Sequence of chain 8.A:
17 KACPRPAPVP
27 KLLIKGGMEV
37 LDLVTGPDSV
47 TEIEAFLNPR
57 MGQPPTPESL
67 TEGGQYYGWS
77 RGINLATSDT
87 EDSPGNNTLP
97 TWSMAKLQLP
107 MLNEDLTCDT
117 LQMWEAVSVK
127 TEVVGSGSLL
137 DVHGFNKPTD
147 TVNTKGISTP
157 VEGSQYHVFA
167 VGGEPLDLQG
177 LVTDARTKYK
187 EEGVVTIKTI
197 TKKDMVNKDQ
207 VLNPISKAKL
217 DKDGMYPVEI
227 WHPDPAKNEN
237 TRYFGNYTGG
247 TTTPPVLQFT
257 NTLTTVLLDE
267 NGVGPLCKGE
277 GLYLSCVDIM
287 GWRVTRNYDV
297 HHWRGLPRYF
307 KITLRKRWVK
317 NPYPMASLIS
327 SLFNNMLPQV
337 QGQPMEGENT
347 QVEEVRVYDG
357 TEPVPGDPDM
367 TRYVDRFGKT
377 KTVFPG

This small molecule binds to this protein.
Small molecule (SMILES): CC(=O)N[C@H]1[C@H]([C@H](O)[C@H](O)CO)O[C@@](O[C@H]2[C@@H](O)[C@@H](CO)O[C@@H](O[C@H]3[C@H](O)[C@@H](O)[C@H](O)O[C@@H]3CO)[C@@H]2O)(C(=O)O)C[C@@H]1O

Sequence of chain 8.E:
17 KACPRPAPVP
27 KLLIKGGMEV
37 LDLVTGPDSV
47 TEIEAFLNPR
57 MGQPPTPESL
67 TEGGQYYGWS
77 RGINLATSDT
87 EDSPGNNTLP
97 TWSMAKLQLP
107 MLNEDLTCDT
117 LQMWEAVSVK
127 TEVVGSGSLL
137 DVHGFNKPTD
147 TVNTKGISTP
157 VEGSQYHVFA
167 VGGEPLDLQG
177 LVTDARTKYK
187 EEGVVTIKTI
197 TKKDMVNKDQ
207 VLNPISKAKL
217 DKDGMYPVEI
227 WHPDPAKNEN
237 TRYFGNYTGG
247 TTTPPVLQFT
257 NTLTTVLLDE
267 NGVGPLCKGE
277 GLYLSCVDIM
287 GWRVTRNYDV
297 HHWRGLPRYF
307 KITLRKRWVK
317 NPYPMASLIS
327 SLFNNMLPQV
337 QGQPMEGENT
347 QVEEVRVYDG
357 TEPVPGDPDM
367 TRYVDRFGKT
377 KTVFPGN

Binding-site contacts:
Ligand atom O6 contacts residue GLY78 of chain 8.E at 3.8 Å.
Ligand atom N5 contacts residue TYR72 of chain 8.E at 3.2 Å (h-bond).
Ligand atom O6 contacts residue ARG77 of chain 8.E at 4.0 Å.
Ligand atom C2 contacts residue GLY78 of chain 8.E at 4.2 Å.
Ligand atom O10 contacts residue ASN293 of chain 8.E at 3.8 Å.
Ligand atom O1A contacts residue GLY78 of chain 8.E at 3.6 Å (h-bond).
Ligand atom C4 contacts residue TYR72 of chain 8.E at 3.2 Å (hydrophobic).
Ligand atom O1B contacts residue TYR72 of chain 8.E at 3.7 Å.
Ligand atom C3 contacts residue HIS298 of chain 8.E at 3.6 Å.
Ligand atom O4 contacts residue GLY78 of chain 8.E at 3.1 Å.
Ligand atom O3 contacts residue VAL296 of chain 8.E at 4.2 Å.
Ligand atom C5 contacts residue ASN93 of chain 8.E at 4.3 Å.
Ligand atom C1 contacts residue ARG77 of chain 8.E at 3.4 Å.
Ligand atom O1A contacts residue ARG77 of chain 8.E at 3.1 Å (salt-bridge).
Ligand atom C3 contacts residue GLY78 of chain 8.E at 4.1 Å.
Ligand atom O3 contacts residue GLY78 of chain 8.E at 3.6 Å.
Ligand atom C5 contacts residue TYR72 of chain 8.E at 3.5 Å (hydrophobic).
Ligand atom O4 contacts residue ILE79 of chain 8.E at 3.4 Å (h-bond).
Ligand atom O4 contacts residue HIS298 of chain 8.E at 3.1 Å (h-bond).
Ligand atom O6 contacts residue ASN93 of chain 8.E at 2.8 Å (h-bond).
Ligand atom C4 contacts residue GLY78 of chain 8.E at 3.4 Å.
Ligand atom O10 contacts residue THR291 of chain 8.E at 4.0 Å.
Ligand atom C6 contacts residue TYR72 of chain 8.E at 3.5 Å (hydrophobic).
Ligand atom C11 contacts residue ASP85 of chain 8.A at 3.8 Å.
Ligand atom O8 contacts residue TYR72 of chain 8.E at 3.2 Å (h-bond).
Ligand atom C10 contacts residue TYR72 of chain 8.E at 4.2 Å (hydrophobic).
Ligand atom C6 contacts residue ASN93 of chain 8.E at 3.5 Å.
Ligand atom C7 contacts residue TYR72 of chain 8.E at 4.2 Å (hydrophobic).
Ligand atom O6 contacts residue THR94 of chain 8.E at 3.7 Å.
Ligand atom O1B contacts residue ARG77 of chain 8.E at 2.8 Å (salt-bridge).
Ligand atom C4 contacts residue ARG77 of chain 8.E at 4.2 Å.
Ligand atom C4 contacts residue HIS298 of chain 8.E at 3.7 Å.
Ligand atom O4 contacts residue VAL296 of chain 8.E at 4.2 Å.
Ligand atom C8 contacts residue TYR72 of chain 8.E at 4.2 Å (hydrophobic).
Ligand atom C1 contacts residue TYR72 of chain 8.E at 3.7 Å (hydrophobic).
Ligand atom C3 contacts residue VAL296 of chain 8.E at 3.5 Å (hydrophobic).
Ligand atom O4 contacts residue TYR72 of chain 8.E at 3.9 Å.
Ligand atom O4 contacts residue THR291 of chain 8.E at 3.4 Å.
Ligand atom O1A contacts residue TYR72 of chain 8.E at 3.4 Å.
Ligand atom C3 contacts residue GLY78 of chain 8.E at 4.2 Å.